Binding-site contacts:
Ligand atom C5 contacts residue ASN600 of chain 1.C at 4.0 Å.
Ligand atom O6 contacts residue ASN600 of chain 1.C at 3.7 Å.
Ligand atom C1 contacts residue ASN600 of chain 1.C at 3.2 Å.
Ligand atom O5 contacts residue ASN600 of chain 1.C at 3.1 Å (h-bond).
Ligand atom C6 contacts residue ASN600 of chain 1.C at 4.4 Å.

Sequence of chain 1.C:
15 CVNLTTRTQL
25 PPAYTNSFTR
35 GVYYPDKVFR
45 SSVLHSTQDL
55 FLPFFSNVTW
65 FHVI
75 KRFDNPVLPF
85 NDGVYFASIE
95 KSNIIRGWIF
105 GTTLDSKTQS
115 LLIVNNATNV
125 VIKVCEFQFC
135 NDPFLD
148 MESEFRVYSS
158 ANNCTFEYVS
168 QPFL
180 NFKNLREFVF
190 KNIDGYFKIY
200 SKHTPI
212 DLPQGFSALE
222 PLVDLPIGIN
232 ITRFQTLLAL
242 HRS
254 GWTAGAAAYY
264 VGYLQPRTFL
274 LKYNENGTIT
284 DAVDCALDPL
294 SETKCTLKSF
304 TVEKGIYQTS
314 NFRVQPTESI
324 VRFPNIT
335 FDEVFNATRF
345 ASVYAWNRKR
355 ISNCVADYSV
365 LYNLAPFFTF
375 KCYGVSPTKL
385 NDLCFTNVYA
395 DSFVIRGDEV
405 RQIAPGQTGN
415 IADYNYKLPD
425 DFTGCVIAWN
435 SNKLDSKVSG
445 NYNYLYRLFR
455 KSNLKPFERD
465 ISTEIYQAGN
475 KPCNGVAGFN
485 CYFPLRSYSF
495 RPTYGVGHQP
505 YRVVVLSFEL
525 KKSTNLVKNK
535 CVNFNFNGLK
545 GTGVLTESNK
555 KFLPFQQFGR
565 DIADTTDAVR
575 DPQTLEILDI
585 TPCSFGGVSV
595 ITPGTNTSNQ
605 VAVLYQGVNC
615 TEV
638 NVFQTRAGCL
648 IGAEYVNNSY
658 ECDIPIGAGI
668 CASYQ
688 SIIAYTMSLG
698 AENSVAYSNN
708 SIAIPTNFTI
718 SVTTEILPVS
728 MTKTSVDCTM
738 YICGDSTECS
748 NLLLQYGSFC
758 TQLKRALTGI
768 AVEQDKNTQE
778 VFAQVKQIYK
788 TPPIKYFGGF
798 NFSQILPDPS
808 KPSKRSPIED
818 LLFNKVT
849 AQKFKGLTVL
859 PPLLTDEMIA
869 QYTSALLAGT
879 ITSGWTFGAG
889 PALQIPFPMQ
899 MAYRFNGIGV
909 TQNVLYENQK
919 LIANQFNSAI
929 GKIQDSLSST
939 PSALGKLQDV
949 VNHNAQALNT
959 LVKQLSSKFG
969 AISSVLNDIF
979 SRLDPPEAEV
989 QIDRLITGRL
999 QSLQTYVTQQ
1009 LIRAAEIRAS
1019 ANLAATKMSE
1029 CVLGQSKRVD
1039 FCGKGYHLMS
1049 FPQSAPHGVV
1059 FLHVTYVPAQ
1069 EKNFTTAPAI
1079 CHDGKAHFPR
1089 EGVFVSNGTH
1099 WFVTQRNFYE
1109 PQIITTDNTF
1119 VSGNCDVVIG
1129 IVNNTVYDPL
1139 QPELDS

This small molecule binds to this protein.
Small molecule (SMILES): CC(=O)N[C@@H]1[C@@H](O)[C@H](O)[C@@H](CO)O[C@H]1O